Binding-site contacts:
Ligand atom C3 contacts residue ASN715 of chain 1.A at 3.8 Å.
Ligand atom O4 contacts residue LEU920 of chain 1.A at 4.1 Å.
Ligand atom N2 contacts residue LEU920 of chain 1.A at 4.4 Å.
Ligand atom C5 contacts residue LEU920 of chain 1.A at 4.0 Å (hydrophobic).
Ligand atom O7 contacts residue LEU920 of chain 1.A at 3.8 Å.
Ligand atom O5 contacts residue GLN1069 of chain 1.A at 4.1 Å.
Ligand atom O6 contacts residue GLN924 of chain 1.A at 3.2 Å (h-bond).
Ligand atom O7 contacts residue ASN715 of chain 1.A at 3.6 Å.
Ligand atom C5 contacts residue ASN715 of chain 1.A at 3.6 Å.
Ligand atom C7 contacts residue ASN715 of chain 1.A at 3.5 Å.
Ligand atom O5 contacts residue ASN715 of chain 1.A at 2.3 Å (h-bond).
Ligand atom C1 contacts residue ASN715 of chain 1.A at 1.4 Å.
Ligand atom N2 contacts residue ASN715 of chain 1.A at 3.0 Å (h-bond).
Ligand atom C6 contacts residue GLN924 of chain 1.A at 4.4 Å.
Ligand atom C2 contacts residue ASN715 of chain 1.A at 2.5 Å.
Ligand atom C8 contacts residue LEU920 of chain 1.A at 3.7 Å (hydrophobic).
Ligand atom O6 contacts residue LEU920 of chain 1.A at 4.5 Å.
Ligand atom C7 contacts residue LEU920 of chain 1.A at 3.7 Å (hydrophobic).
Ligand atom C1 contacts residue GLN1069 of chain 1.A at 4.3 Å.
Ligand atom C4 contacts residue ASN715 of chain 1.A at 4.2 Å.
Ligand atom C8 contacts residue GLN924 of chain 1.A at 4.4 Å.
Ligand atom O7 contacts residue GLN1069 of chain 1.A at 3.6 Å (h-bond).

A small-molecule ligand and the protein it binds are described below.
Small molecule (SMILES): CC(=O)N[C@H]1[C@H](O[C@H]2[C@H](O)[C@@H](NC(C)=O)CO[C@@H]2CO)O[C@H](CO)[C@@H](O)[C@@H]1O

Sequence of chain 1.A:
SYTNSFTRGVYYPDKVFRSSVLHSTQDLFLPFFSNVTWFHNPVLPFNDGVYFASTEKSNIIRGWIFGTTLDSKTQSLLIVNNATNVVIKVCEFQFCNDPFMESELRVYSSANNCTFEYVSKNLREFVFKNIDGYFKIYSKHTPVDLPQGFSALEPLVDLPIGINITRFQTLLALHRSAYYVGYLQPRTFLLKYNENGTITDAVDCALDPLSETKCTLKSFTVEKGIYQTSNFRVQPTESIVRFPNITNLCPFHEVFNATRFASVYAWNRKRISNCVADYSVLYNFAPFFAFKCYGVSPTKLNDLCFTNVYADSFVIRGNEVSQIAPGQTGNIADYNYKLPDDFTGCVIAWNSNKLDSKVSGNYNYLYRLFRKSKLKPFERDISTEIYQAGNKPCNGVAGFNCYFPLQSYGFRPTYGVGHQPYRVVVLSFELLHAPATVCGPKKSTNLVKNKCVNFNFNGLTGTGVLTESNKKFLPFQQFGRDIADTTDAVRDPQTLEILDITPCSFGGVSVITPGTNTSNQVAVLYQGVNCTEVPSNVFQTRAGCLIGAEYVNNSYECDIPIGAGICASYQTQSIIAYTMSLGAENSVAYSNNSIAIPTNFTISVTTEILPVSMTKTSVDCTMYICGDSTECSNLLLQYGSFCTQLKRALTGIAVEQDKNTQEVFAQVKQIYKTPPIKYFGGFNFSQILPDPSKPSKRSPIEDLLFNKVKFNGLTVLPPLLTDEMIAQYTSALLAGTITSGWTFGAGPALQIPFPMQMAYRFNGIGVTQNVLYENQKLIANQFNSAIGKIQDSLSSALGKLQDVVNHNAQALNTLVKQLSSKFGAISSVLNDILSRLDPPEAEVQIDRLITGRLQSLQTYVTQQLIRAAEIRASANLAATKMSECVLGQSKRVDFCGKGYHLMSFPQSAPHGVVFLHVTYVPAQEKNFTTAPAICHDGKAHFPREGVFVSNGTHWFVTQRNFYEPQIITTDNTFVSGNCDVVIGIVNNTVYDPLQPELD